Binding-site contacts:
Ligand atom C15 contacts residue GLY85 of chain 1.A at 3.8 Å.
Ligand atom C23 contacts residue PHE120 of chain 1.A at 3.5 Å (hydrophobic).
Ligand atom O18 contacts residue VAL90 of chain 1.A at 3.6 Å.
Ligand atom O17 contacts residue LEU107 of chain 1.A at 3.6 Å.
Ligand atom C14 contacts residue GLY85 of chain 1.A at 3.6 Å.
Ligand atom S31 contacts residue PHE120 of chain 1.A at 3.6 Å.
Ligand atom C25 contacts residue PHE87 of chain 1.A at 3.5 Å (hydrophobic).
Ligand atom C28 contacts residue GLY218 of chain 1.A at 3.3 Å.
Ligand atom C12 contacts residue LYS105 of chain 1.A at 3.7 Å.
Ligand atom O20 contacts residue LEU205 of chain 1.A at 3.7 Å.
Ligand atom C15 contacts residue LYS105 of chain 1.A at 3.7 Å.
Ligand atom O22 contacts residue LYS105 of chain 1.A at 3.0 Å (salt-bridge).
Ligand atom S31 contacts residue PHE87 of chain 1.A at 3.6 Å.
Ligand atom C1 contacts residue VAL90 of chain 1.A at 3.6 Å (hydrophobic).
Ligand atom C13 contacts residue LYS105 of chain 1.A at 3.7 Å.
Ligand atom N26 contacts residue ASP117 of chain 1.A at 3.2 Å (salt-bridge).
Ligand atom C11 contacts residue LYS105 of chain 1.A at 3.7 Å.
Ligand atom C27 contacts residue ASP117 of chain 1.A at 3.6 Å.
Ligand atom C12 contacts residue GLY85 of chain 1.A at 3.7 Å.
Ligand atom C2 contacts residue LEU205 of chain 1.A at 3.6 Å (hydrophobic).
Ligand atom C16 contacts residue LEU107 of chain 1.A at 3.7 Å (hydrophobic).
Ligand atom C10 contacts residue LYS105 of chain 1.A at 3.7 Å.
Ligand atom C25 contacts residue ASP117 of chain 1.A at 3.3 Å.
Ligand atom O17 contacts residue PHE87 of chain 1.A at 2.9 Å (h-bond).
Ligand atom O17 contacts residue ALA86 of chain 1.A at 3.4 Å (h-bond).
Ligand atom C30 contacts residue PHE120 of chain 1.A at 3.6 Å (hydrophobic).
Ligand atom C13 contacts residue GLY85 of chain 1.A at 3.6 Å.
Ligand atom C24 contacts residue PHE120 of chain 1.A at 3.6 Å (hydrophobic).
Ligand atom C19 contacts residue ILE82 of chain 1.A at 3.6 Å (hydrophobic).
Ligand atom C28 contacts residue PHE120 of chain 1.A at 3.6 Å (hydrophobic).
Ligand atom O20 contacts residue ALA103 of chain 1.A at 3.7 Å.
Ligand atom C19 contacts residue VAL90 of chain 1.A at 3.7 Å (hydrophobic).
Ligand atom C11 contacts residue VAL90 of chain 1.A at 3.5 Å (hydrophobic).
Ligand atom C3 contacts residue MET153 of chain 1.A at 3.6 Å (hydrophobic).
Ligand atom C5 contacts residue VAL90 of chain 1.A at 3.8 Å (hydrophobic).
Ligand atom O22 contacts residue ASP216 of chain 1.A at 3.4 Å.
Ligand atom C21 contacts residue GLU154 of chain 1.A at 3.2 Å.
Ligand atom N32 contacts residue PHE120 of chain 1.A at 3.4 Å.
Ligand atom C14 contacts residue LYS105 of chain 1.A at 3.6 Å.
Ligand atom C6 contacts residue VAL90 of chain 1.A at 3.6 Å (hydrophobic).

A protein and the small-molecule ligand that binds it are described below.
Small molecule (SMILES): COc1ccc(C(=O)NCc2cccc(C(=O)Nc3nc4c(s3)CN(C)CC4)c2)cc1OC

Sequence of chain 1.A:
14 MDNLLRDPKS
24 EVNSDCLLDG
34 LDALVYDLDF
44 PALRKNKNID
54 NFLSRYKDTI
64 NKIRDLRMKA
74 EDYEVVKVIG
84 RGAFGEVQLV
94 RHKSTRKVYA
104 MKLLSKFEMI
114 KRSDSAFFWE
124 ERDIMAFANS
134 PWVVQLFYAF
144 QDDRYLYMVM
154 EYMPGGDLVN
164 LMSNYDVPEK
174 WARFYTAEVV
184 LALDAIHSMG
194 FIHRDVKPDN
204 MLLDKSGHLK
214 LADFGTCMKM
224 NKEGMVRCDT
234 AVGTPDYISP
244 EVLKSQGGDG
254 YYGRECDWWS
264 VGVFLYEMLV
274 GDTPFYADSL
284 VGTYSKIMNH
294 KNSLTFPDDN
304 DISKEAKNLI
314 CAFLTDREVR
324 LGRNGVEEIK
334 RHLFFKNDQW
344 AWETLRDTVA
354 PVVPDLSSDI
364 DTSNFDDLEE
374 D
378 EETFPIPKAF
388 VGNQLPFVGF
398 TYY